Sequence of chain 1.B:
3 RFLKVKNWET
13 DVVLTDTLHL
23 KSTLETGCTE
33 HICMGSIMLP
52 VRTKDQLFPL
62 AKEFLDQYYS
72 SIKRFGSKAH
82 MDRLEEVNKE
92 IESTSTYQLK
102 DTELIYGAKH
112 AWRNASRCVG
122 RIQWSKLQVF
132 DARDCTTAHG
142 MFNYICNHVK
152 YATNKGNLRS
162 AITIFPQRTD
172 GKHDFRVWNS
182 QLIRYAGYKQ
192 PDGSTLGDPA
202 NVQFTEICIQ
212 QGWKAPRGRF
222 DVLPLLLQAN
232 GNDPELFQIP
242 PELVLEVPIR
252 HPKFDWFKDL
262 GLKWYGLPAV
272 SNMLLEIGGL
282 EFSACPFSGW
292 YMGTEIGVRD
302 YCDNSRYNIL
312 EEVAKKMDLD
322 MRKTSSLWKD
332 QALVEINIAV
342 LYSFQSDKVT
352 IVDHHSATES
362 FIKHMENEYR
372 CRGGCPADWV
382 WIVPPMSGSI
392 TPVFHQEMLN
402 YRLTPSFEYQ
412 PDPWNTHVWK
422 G

Binding-site contacts:
Ligand atom C17 contacts residue GLY290 of chain 1.B at 3.5 Å.
Ligand atom C4 contacts residue VAL271 of chain 1.B at 3.5 Å (hydrophobic).
Ligand atom C25 contacts residue TYR410 of chain 1.B at 3.1 Å (hydrophobic).
Ligand atom C18 contacts residue VAL271 of chain 1.B at 3.8 Å (hydrophobic).
Ligand atom C12 contacts residue TRP291 of chain 1.B at 3.5 Å (hydrophobic).
Ligand atom C26 contacts residue TYR410 of chain 1.B at 3.7 Å (hydrophobic).
Ligand atom C16 contacts residue GLU296 of chain 1.B at 3.5 Å.
Ligand atom C12 contacts residue PRO269 of chain 1.B at 3.8 Å (hydrophobic).
Ligand atom N11 contacts residue PRO269 of chain 1.B at 3.7 Å.
Ligand atom C2 contacts residue HEM1 of chain 1.H at 3.5 Å.
Ligand atom C19 contacts residue GLU296 of chain 1.B at 3.4 Å.
Ligand atom C4 contacts residue HEM1 of chain 1.H at 3.4 Å.
Ligand atom C12 contacts residue GLU296 of chain 1.B at 3.5 Å.
Ligand atom C19 contacts residue HEM1 of chain 1.H at 3.4 Å.
Ligand atom C18 contacts residue GLU296 of chain 1.B at 3.5 Å.
Ligand atom C12 contacts residue HEM1 of chain 1.H at 3.7 Å.
Ligand atom C17 contacts residue SER289 of chain 1.B at 3.8 Å.
Ligand atom C13 contacts residue HEM1 of chain 1.H at 3.4 Å.
Ligand atom C3 contacts residue HEM1 of chain 1.H at 3.6 Å.
Ligand atom N1 contacts residue HEM1 of chain 1.H at 3.4 Å (h-bond).
Ligand atom N12 contacts residue TYR292 of chain 1.B at 3.7 Å.
Ligand atom C5 contacts residue TYR410 of chain 1.B at 3.7 Å (hydrophobic).
Ligand atom C29 contacts residue TYR410 of chain 1.B at 3.5 Å (hydrophobic).
Ligand atom C17 contacts residue HEM1 of chain 1.H at 3.6 Å.
Ligand atom C2 contacts residue VAL271 of chain 1.B at 3.5 Å (hydrophobic).
Ligand atom N12 contacts residue TRP291 of chain 1.B at 2.7 Å (h-bond).
Ligand atom N12 contacts residue GLU296 of chain 1.B at 2.6 Å (salt-bridge).
Ligand atom C5 contacts residue HEM1 of chain 1.H at 3.4 Å.
Ligand atom C16 contacts residue PRO269 of chain 1.B at 3.7 Å (hydrophobic).
Ligand atom N11 contacts residue GLU296 of chain 1.B at 2.7 Å (salt-bridge).
Ligand atom C6 contacts residue VAL271 of chain 1.B at 3.8 Å (hydrophobic).
Ligand atom N12 contacts residue HEM1 of chain 1.H at 3.2 Å.
Ligand atom N1 contacts residue VAL271 of chain 1.B at 3.7 Å.
Ligand atom C15 contacts residue VAL271 of chain 1.B at 3.7 Å (hydrophobic).
Ligand atom C28 contacts residue TYR410 of chain 1.B at 3.5 Å (hydrophobic).
Ligand atom C3 contacts residue VAL271 of chain 1.B at 3.5 Å (hydrophobic).
Ligand atom C5 contacts residue VAL271 of chain 1.B at 3.7 Å (hydrophobic).
Ligand atom C17 contacts residue PRO269 of chain 1.B at 3.8 Å (hydrophobic).
Ligand atom C27 contacts residue LEU41 of chain 1.B at 3.1 Å (hydrophobic).
Ligand atom C17 contacts residue PHE288 of chain 1.B at 3.7 Å (hydrophobic).

The protein below binds the small molecule below.
Small molecule (SMILES): Cc1cc(N)nc(CCc2cccc(CCc3cc(C)cc(N)n3)n2)c1

Sequence of chain 1.A:
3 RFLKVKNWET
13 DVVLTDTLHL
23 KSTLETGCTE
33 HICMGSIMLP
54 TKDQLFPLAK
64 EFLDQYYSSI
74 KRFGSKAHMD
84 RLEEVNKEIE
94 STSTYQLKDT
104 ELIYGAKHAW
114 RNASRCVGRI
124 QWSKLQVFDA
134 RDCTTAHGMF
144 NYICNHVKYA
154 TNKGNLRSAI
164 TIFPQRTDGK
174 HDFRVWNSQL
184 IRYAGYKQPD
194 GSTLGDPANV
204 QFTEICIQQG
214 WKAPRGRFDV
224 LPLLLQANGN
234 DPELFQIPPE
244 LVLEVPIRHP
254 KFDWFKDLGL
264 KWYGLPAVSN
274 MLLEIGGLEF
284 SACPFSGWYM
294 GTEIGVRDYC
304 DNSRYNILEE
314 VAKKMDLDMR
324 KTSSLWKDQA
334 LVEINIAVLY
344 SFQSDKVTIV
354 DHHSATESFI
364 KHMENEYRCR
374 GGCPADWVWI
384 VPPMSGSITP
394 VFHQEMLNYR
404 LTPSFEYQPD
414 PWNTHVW